Binding-site contacts:
Ligand atom O1A contacts residue ASN272 of chain 6.D at 3.6 Å (h-bond).
Ligand atom C11 contacts residue PHE65 of chain 6.D at 3.8 Å (hydrophobic).
Ligand atom C7 contacts residue GLN278 of chain 6.D at 3.8 Å.
Ligand atom O1A contacts residue SER274 of chain 6.D at 3.8 Å.
Ligand atom O7 contacts residue LEU62 of chain 6.D at 3.5 Å.
Ligand atom O10 contacts residue LEU62 of chain 6.D at 3.1 Å.
Ligand atom C10 contacts residue LEU62 of chain 6.D at 3.5 Å (hydrophobic).
Ligand atom C1 contacts residue SER274 of chain 6.D at 3.4 Å.
Ligand atom C5 contacts residue LYS68 of chain 6.D at 3.7 Å.
Ligand atom N5 contacts residue ASN272 of chain 6.D at 3.3 Å (h-bond).
Ligand atom C6 contacts residue LYS68 of chain 6.D at 3.8 Å.
Ligand atom N5 contacts residue PHE75 of chain 6.E at 3.8 Å.
Ligand atom C6 contacts residue ASN272 of chain 6.D at 3.7 Å.
Ligand atom O9 contacts residue LEU67 of chain 6.D at 3.2 Å.
Ligand atom O9 contacts residue LYS68 of chain 6.D at 2.8 Å (salt-bridge).
Ligand atom O8 contacts residue THR276 of chain 6.D at 3.8 Å.
Ligand atom C11 contacts residue PHE270 of chain 6.D at 3.9 Å (hydrophobic).
Ligand atom O8 contacts residue GLN278 of chain 6.D at 3.5 Å (h-bond).
Ligand atom O1B contacts residue LYS68 of chain 6.D at 3.6 Å.
Ligand atom C11 contacts residue LYS68 of chain 6.D at 3.7 Å.
Ligand atom C9 contacts residue GLN278 of chain 6.D at 3.2 Å.
Ligand atom C9 contacts residue LYS68 of chain 6.D at 3.8 Å.
Ligand atom O1A contacts residue THR276 of chain 6.D at 2.6 Å (h-bond).
Ligand atom C11 contacts residue HIS138 of chain 6.C at 3.3 Å.
Ligand atom O1B contacts residue THR276 of chain 6.D at 3.5 Å (h-bond).
Ligand atom C11 contacts residue GLN278 of chain 6.D at 3.5 Å.
Ligand atom C1 contacts residue THR276 of chain 6.D at 3.4 Å.
Ligand atom O8 contacts residue ASN272 of chain 6.D at 3.4 Å (h-bond).
Ligand atom O1B contacts residue SER274 of chain 6.D at 2.4 Å (h-bond).
Ligand atom C11 contacts residue THR276 of chain 6.D at 3.4 Å.
Ligand atom C10 contacts residue PHE75 of chain 6.E at 2.7 Å (hydrophobic).
Ligand atom C10 contacts residue LYS68 of chain 6.D at 3.8 Å.
Ligand atom O10 contacts residue PHE75 of chain 6.E at 2.6 Å.
Ligand atom C11 contacts residue PHE75 of chain 6.E at 1.8 Å (hydrophobic).
Ligand atom C11 contacts residue LEU62 of chain 6.D at 3.9 Å (hydrophobic).
Ligand atom C8 contacts residue GLN278 of chain 6.D at 3.7 Å.
Ligand atom C11 contacts residue ASN272 of chain 6.D at 3.6 Å.
Ligand atom N5 contacts residue LYS68 of chain 6.D at 2.9 Å (salt-bridge).
Ligand atom N5 contacts residue GLN278 of chain 6.D at 3.9 Å.
Ligand atom O8 contacts residue LYS68 of chain 6.D at 3.5 Å.

Sequence of chain 6.D:
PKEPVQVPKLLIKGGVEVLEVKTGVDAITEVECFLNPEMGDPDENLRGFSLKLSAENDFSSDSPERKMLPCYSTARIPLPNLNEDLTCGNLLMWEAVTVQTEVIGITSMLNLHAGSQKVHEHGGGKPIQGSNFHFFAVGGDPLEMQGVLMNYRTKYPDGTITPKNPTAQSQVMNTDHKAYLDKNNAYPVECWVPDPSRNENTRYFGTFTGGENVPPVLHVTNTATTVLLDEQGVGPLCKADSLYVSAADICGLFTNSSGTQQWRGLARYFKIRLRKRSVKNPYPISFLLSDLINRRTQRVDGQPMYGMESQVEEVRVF

The small molecule below binds the protein below.
Small molecule (SMILES): CC(=O)N[C@H]1[C@H]([C@H](O)[C@H](O)CO)O[C@@](O[C@H](CO)[C@@H](O)[C@@H]2O[C@@H](C(=O)O)C[C@H](O)[C@H]2NC(C)=O)(C(=O)O)C[C@@H]1O

Sequence of chain 6.C:
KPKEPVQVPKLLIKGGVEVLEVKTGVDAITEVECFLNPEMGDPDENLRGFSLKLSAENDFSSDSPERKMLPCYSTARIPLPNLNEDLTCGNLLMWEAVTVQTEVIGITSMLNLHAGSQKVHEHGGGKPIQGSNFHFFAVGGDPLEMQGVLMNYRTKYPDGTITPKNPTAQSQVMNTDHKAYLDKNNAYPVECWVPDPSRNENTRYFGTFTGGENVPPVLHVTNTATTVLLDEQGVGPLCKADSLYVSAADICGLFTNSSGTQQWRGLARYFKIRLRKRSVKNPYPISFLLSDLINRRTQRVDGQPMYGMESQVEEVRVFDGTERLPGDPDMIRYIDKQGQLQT

Sequence of chain 6.E:
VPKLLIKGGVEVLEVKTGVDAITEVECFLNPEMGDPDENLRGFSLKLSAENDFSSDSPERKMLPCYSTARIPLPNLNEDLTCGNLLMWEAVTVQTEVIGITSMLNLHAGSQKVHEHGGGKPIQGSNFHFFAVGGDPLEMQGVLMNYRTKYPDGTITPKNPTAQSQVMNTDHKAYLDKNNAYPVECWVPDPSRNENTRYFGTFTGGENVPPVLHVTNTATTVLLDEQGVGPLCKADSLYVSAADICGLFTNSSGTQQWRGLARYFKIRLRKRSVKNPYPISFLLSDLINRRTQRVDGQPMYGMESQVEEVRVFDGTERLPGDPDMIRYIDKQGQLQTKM